Binding-site contacts:
Ligand atom C11 contacts residue TRP23 of chain 1.B at 4.0 Å (hydrophobic).
Ligand atom C19 contacts residue TRP23 of chain 1.B at 3.4 Å (hydrophobic).
Ligand atom C21 contacts residue ALA27 of chain 1.B at 4.1 Å (hydrophobic).
Ligand atom C18 contacts residue TRP23 of chain 1.B at 3.9 Å (hydrophobic).
Ligand atom C2 contacts residue GLN19 of chain 1.B at 4.4 Å.
Ligand atom C26 contacts residue VAL31 of chain 1.B at 4.5 Å (hydrophobic).
Ligand atom C26 contacts residue MET30 of chain 1.B at 3.8 Å (hydrophobic).
Ligand atom O1 contacts residue GLN19 of chain 1.B at 4.1 Å.
Ligand atom C27 contacts residue VAL31 of chain 1.B at 4.1 Å (hydrophobic).
Ligand atom C12 contacts residue TRP23 of chain 1.B at 3.5 Å (hydrophobic).

Sequence of chain 1.B:
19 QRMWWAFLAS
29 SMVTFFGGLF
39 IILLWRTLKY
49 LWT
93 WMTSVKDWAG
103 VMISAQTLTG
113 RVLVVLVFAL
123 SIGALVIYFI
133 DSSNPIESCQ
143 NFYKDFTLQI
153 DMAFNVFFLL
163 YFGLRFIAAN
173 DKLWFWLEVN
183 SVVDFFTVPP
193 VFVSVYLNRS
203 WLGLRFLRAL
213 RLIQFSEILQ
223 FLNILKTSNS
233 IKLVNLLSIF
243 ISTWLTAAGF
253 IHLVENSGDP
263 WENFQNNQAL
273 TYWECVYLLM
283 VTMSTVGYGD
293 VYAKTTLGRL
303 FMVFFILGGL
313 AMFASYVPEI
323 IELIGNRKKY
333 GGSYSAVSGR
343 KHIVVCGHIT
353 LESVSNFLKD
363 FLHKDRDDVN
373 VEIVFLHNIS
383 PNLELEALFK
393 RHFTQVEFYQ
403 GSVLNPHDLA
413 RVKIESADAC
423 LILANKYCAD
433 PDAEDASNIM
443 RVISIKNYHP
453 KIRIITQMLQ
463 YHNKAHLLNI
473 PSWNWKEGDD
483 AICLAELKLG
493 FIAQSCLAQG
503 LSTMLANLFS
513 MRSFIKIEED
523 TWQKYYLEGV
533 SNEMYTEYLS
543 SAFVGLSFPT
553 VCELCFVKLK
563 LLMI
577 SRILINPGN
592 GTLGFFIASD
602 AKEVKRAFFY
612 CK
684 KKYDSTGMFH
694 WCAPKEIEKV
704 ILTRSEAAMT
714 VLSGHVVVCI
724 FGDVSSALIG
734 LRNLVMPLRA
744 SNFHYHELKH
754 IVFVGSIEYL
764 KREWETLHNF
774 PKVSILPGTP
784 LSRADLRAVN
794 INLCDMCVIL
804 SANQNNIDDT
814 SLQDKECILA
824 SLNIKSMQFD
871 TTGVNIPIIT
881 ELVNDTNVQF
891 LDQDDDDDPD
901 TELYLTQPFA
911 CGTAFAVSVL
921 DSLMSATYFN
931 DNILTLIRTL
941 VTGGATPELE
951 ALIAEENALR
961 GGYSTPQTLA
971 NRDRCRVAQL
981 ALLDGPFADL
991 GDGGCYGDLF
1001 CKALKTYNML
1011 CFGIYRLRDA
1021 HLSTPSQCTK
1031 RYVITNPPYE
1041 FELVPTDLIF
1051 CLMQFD

The protein below binds the small molecule below.
Small molecule (SMILES): CC(C)CCC[C@@H](C)[C@H]1CC[C@H]2[C@@H]3CC=C4C[C@@H](O)CC[C@]4(C)[C@H]3CC[C@]12C